This protein binds this small molecule.
Small molecule (SMILES): CC(=O)N[C@@H]1[C@@H](O)[C@H](O)[C@@H](CO)O[C@H]1O

Sequence of chain 1.D:
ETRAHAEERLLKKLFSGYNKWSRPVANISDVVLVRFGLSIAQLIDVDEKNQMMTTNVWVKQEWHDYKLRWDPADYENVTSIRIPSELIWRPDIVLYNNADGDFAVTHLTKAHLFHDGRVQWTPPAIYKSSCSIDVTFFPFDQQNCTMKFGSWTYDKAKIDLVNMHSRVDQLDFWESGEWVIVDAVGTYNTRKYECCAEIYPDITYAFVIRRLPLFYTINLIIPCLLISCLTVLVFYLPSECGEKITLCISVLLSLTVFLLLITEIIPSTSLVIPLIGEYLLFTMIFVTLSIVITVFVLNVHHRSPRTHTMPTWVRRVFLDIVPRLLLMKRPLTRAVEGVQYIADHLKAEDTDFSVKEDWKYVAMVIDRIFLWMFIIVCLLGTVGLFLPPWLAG

Binding-site contacts:
Ligand atom O5 contacts residue ASN81 of chain 1.D at 2.4 Å (h-bond).
Ligand atom O7 contacts residue ASN81 of chain 1.D at 3.5 Å (h-bond).
Ligand atom C8 contacts residue ASN81 of chain 1.D at 4.5 Å.
Ligand atom C5 contacts residue ASN81 of chain 1.D at 3.7 Å.
Ligand atom C7 contacts residue ASN81 of chain 1.D at 3.4 Å.
Ligand atom C4 contacts residue ASN81 of chain 1.D at 4.2 Å.
Ligand atom C6 contacts residue THR83 of chain 1.D at 4.2 Å.
Ligand atom O5 contacts residue THR83 of chain 1.D at 4.3 Å.
Ligand atom C1 contacts residue ASN81 of chain 1.D at 1.4 Å.
Ligand atom O6 contacts residue THR83 of chain 1.D at 4.2 Å.
Ligand atom C2 contacts residue ASN81 of chain 1.D at 2.4 Å.
Ligand atom C3 contacts residue ASN81 of chain 1.D at 3.8 Å.
Ligand atom N2 contacts residue ASN81 of chain 1.D at 2.9 Å (h-bond).